Sequence of chain 25.C:
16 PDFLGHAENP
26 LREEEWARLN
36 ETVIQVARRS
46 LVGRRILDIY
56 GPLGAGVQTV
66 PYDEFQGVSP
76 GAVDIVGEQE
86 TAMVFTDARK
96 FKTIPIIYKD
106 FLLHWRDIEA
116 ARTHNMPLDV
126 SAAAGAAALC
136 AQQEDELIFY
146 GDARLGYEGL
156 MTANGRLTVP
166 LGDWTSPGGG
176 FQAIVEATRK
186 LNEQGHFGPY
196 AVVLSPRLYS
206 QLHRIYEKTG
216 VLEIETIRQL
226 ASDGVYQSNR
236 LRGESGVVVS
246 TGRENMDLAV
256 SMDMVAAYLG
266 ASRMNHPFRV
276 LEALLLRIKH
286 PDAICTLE

A protein and the small-molecule ligand that binds it are described below.
Small molecule (SMILES): CC(C)C[C@H](NC(=O)CN)C(=O)N[C@H](C(=O)N[C@H](C(=O)NCC(=O)N[C@@H](CO)C(=O)N[C@@H](CC(C)C)C(=O)N[C@@H](CCCN=C(N)N)C(=O)NCC=O)C(C)C)[C@@H](C)O

Binding-site contacts:
Ligand atom O contacts residue ILE39 of chain 25.C at 3.5 Å.
Ligand atom CB contacts residue ARG49 of chain 25.C at 3.7 Å.
Ligand atom N contacts residue ASP258 of chain 25.C at 3.7 Å.
Ligand atom N contacts residue ASP258 of chain 25.C at 3.3 Å (salt-bridge).
Ligand atom C contacts residue ILE39 of chain 25.C at 3.6 Å (hydrophobic).
Ligand atom C contacts residue ASP258 of chain 25.C at 3.7 Å.
Ligand atom CD2 contacts residue ARG43 of chain 25.C at 3.7 Å.
Ligand atom N contacts residue ARG49 of chain 25.C at 3.5 Å (salt-bridge).
Ligand atom N contacts residue ARG49 of chain 25.C at 3.7 Å.
Ligand atom CB contacts residue ILE39 of chain 25.C at 3.7 Å (hydrophobic).
Ligand atom O contacts residue ARG50 of chain 25.C at 3.7 Å.
Ligand atom OG1 contacts residue ASP258 of chain 25.C at 3.5 Å.
Ligand atom NH1 contacts residue ARG50 of chain 25.C at 3.7 Å.
Ligand atom C contacts residue ARG49 of chain 25.C at 3.5 Å.
Ligand atom O contacts residue ARG43 of chain 25.C at 3.3 Å (salt-bridge).
Ligand atom NH2 contacts residue ASP228 of chain 25.C at 2.5 Å (salt-bridge).
Ligand atom OG1 contacts residue MET259 of chain 25.C at 2.6 Å (h-bond).
Ligand atom CB contacts residue ARG49 of chain 25.C at 3.6 Å.
Ligand atom NE contacts residue ASP53 of chain 25.C at 3.6 Å (salt-bridge).
Ligand atom O contacts residue ILE54 of chain 25.C at 3.4 Å.
Ligand atom NH1 contacts residue THR246 of chain 25.C at 3.5 Å.
Ligand atom CG2 contacts residue MET259 of chain 25.C at 3.7 Å (hydrophobic).
Ligand atom N contacts residue ASP258 of chain 25.C at 3.2 Å (salt-bridge).
Ligand atom CG2 contacts residue ALA42 of chain 25.C at 3.7 Å (hydrophobic).
Ligand atom N contacts residue ASP258 of chain 25.C at 2.9 Å (salt-bridge).
Ligand atom CA contacts residue ILE54 of chain 25.C at 3.7 Å (hydrophobic).
Ligand atom C contacts residue ILE54 of chain 25.C at 3.7 Å (hydrophobic).
Ligand atom CA contacts residue ARG49 of chain 25.C at 3.7 Å.
Ligand atom CZ contacts residue ASP228 of chain 25.C at 3.2 Å.
Ligand atom O contacts residue ARG43 of chain 25.C at 2.9 Å (salt-bridge).
Ligand atom CD1 contacts residue PRO57 of chain 25.C at 3.6 Å (hydrophobic).
Ligand atom NH1 contacts residue ASP228 of chain 25.C at 3.2 Å (salt-bridge).
Ligand atom NH1 contacts residue ILE51 of chain 25.C at 3.5 Å (h-bond).
Ligand atom CB contacts residue ASP258 of chain 25.C at 3.7 Å.
Ligand atom NH2 contacts residue THR246 of chain 25.C at 2.8 Å (h-bond).
Ligand atom CD contacts residue ASP53 of chain 25.C at 3.3 Å.
Ligand atom O contacts residue ARG49 of chain 25.C at 3.0 Å (salt-bridge).
Ligand atom N contacts residue ARG49 of chain 25.C at 3.5 Å (salt-bridge).
Ligand atom CA contacts residue ASP258 of chain 25.C at 3.3 Å.
Ligand atom CB contacts residue MET259 of chain 25.C at 3.5 Å (hydrophobic).